Sequence of chain 5.B:
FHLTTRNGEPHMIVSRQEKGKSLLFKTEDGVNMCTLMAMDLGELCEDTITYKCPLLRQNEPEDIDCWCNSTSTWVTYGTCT

Binding-site contacts:
Ligand atom C6 contacts residue LEU24 of chain 5.B at 4.5 Å (hydrophobic).
Ligand atom C8 contacts residue SER70 of chain 5.B at 3.7 Å.
Ligand atom C5 contacts residue NAG1 of chain 5.R at 4.3 Å.
Ligand atom O3 contacts residue NAG1 of chain 5.R at 2.6 Å (h-bond).
Ligand atom C6 contacts residue NAG1 of chain 5.R at 4.3 Å.
Ligand atom O3 contacts residue VAL31 of chain 5.B at 3.6 Å.
Ligand atom C6 contacts residue MET33 of chain 5.B at 3.5 Å (hydrophobic).
Ligand atom O1 contacts residue SER70 of chain 5.B at 4.2 Å.
Ligand atom O6 contacts residue NAG1 of chain 5.R at 3.0 Å.
Ligand atom C3 contacts residue VAL31 of chain 5.B at 3.0 Å (hydrophobic).
Ligand atom N2 contacts residue VAL31 of chain 5.B at 4.0 Å.
Ligand atom O7 contacts residue ASN69 of chain 5.B at 3.8 Å.
Ligand atom O5 contacts residue MET33 of chain 5.B at 4.2 Å.
Ligand atom C4 contacts residue NAG1 of chain 5.R at 3.2 Å.
Ligand atom C6 contacts residue ASN69 of chain 5.B at 4.4 Å.
Ligand atom C2 contacts residue ASN69 of chain 5.B at 4.2 Å.
Ligand atom C1 contacts residue ASN69 of chain 5.B at 2.7 Å.
Ligand atom C3 contacts residue NAG1 of chain 5.R at 3.7 Å.
Ligand atom O4 contacts residue NAG1 of chain 5.R at 3.0 Å.
Ligand atom C4 contacts residue VAL31 of chain 5.B at 3.8 Å (hydrophobic).
Ligand atom C1 contacts residue VAL31 of chain 5.B at 4.3 Å (hydrophobic).
Ligand atom O1 contacts residue MET33 of chain 5.B at 3.9 Å.
Ligand atom C7 contacts residue SER70 of chain 5.B at 4.4 Å.
Ligand atom O1 contacts residue VAL31 of chain 5.B at 3.4 Å (h-bond).
Ligand atom C5 contacts residue VAL31 of chain 5.B at 4.2 Å (hydrophobic).
Ligand atom C5 contacts residue ASN69 of chain 5.B at 3.7 Å.
Ligand atom O1 contacts residue ASN69 of chain 5.B at 2.1 Å (h-bond).
Ligand atom C8 contacts residue ARG57 of chain 5.B at 4.2 Å.
Ligand atom C7 contacts residue ASN69 of chain 5.B at 3.8 Å.
Ligand atom O5 contacts residue ASN69 of chain 5.B at 2.8 Å (h-bond).
Ligand atom N2 contacts residue ASN69 of chain 5.B at 4.3 Å.
Ligand atom C5 contacts residue MET33 of chain 5.B at 3.7 Å (hydrophobic).
Ligand atom C2 contacts residue VAL31 of chain 5.B at 4.0 Å (hydrophobic).
Ligand atom C8 contacts residue ASN69 of chain 5.B at 3.4 Å.
Ligand atom O4 contacts residue VAL31 of chain 5.B at 3.3 Å.

The protein below binds the small molecule below.
Small molecule (SMILES): CC(=O)N[C@@H]1[C@@H](O)[C@H](O)[C@@H](CO)O[C@H]1O